Sequence of chain 1.A:
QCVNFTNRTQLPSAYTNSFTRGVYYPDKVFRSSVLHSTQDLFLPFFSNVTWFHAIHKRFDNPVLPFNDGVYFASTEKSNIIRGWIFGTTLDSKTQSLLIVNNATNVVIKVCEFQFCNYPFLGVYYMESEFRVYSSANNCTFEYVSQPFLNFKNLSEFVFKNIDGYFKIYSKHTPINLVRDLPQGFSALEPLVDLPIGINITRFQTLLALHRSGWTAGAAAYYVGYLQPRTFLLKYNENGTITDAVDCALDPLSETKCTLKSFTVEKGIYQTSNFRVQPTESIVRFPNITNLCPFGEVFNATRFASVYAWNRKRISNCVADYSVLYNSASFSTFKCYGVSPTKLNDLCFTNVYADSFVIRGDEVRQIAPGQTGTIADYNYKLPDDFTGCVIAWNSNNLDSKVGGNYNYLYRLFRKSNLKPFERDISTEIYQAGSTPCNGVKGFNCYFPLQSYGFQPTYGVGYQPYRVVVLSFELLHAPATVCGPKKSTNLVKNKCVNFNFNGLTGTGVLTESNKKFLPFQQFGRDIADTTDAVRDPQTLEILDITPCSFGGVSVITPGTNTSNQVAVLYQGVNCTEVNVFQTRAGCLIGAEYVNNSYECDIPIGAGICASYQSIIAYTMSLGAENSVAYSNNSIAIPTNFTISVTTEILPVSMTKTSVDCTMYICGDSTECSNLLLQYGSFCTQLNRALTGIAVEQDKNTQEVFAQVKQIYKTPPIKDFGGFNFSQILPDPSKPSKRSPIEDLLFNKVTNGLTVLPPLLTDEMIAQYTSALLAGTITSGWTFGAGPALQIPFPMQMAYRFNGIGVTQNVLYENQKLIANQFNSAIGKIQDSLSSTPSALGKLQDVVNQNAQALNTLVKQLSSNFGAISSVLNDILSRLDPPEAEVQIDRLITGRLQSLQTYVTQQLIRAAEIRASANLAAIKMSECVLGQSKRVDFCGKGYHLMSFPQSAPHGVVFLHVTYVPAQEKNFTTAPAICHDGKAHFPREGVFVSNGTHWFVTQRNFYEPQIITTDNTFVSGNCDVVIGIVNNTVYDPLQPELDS

Binding-site contacts:
Ligand atom N2 contacts residue ASN61 of chain 1.A at 2.9 Å (h-bond).
Ligand atom C5 contacts residue ASN61 of chain 1.A at 3.6 Å.
Ligand atom O7 contacts residue ASN61 of chain 1.A at 3.7 Å.
Ligand atom C1 contacts residue TYR28 of chain 1.A at 3.7 Å (hydrophobic).
Ligand atom O5 contacts residue ASN61 of chain 1.A at 2.3 Å (h-bond).
Ligand atom O6 contacts residue TYR28 of chain 1.A at 3.5 Å.
Ligand atom O5 contacts residue TYR28 of chain 1.A at 3.8 Å.
Ligand atom C4 contacts residue ASN61 of chain 1.A at 4.2 Å.
Ligand atom O6 contacts residue ASN61 of chain 1.A at 4.5 Å.
Ligand atom C3 contacts residue ASN61 of chain 1.A at 3.8 Å.
Ligand atom C8 contacts residue ASN61 of chain 1.A at 3.8 Å.
Ligand atom C6 contacts residue TYR28 of chain 1.A at 3.8 Å (hydrophobic).
Ligand atom C5 contacts residue TYR28 of chain 1.A at 3.7 Å (hydrophobic).
Ligand atom C1 contacts residue ASN61 of chain 1.A at 1.4 Å.
Ligand atom C2 contacts residue ASN61 of chain 1.A at 2.5 Å.
Ligand atom C7 contacts residue ASN61 of chain 1.A at 3.5 Å.

This small molecule binds to this protein.
Small molecule (SMILES): CC(=O)N[C@@H]1[C@@H](O)[C@H](O)[C@@H](CO)O[C@H]1O